A protein and the small-molecule ligand that binds it are described below.
Small molecule (SMILES): CC(C)c1cc(C(=O)N2Cc3ccccc3C2)c(O)cc1C=O

Sequence of chain 1.B:
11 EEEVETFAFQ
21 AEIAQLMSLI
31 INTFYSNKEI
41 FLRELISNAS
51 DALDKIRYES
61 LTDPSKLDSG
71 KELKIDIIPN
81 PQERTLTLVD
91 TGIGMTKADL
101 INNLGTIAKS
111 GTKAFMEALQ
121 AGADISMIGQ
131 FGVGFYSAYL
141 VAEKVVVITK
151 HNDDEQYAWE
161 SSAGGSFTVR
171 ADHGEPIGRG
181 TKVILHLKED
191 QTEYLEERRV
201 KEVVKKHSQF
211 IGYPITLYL

Binding-site contacts:
Ligand atom C16 contacts residue ALA52 of chain 1.B at 3.7 Å (hydrophobic).
Ligand atom O14 contacts residue THR181 of chain 1.B at 2.7 Å (h-bond).
Ligand atom C06 contacts residue THR181 of chain 1.B at 3.8 Å.
Ligand atom C01 contacts residue ASN48 of chain 1.B at 3.6 Å.
Ligand atom O08 contacts residue ALA52 of chain 1.B at 3.2 Å.
Ligand atom C07 contacts residue ASP90 of chain 1.B at 3.3 Å.
Ligand atom C02 contacts residue ASN48 of chain 1.B at 3.8 Å.
Ligand atom C01 contacts residue DMS1 of chain 1.I at 3.6 Å.
Ligand atom C07 contacts residue THR181 of chain 1.B at 3.6 Å.
Ligand atom O14 contacts residue GLY94 of chain 1.B at 3.6 Å.
Ligand atom C21 contacts residue ASP51 of chain 1.B at 3.6 Å.
Ligand atom C23 contacts residue ALA52 of chain 1.B at 3.9 Å (hydrophobic).
Ligand atom O12 contacts residue PHE135 of chain 1.B at 3.9 Å.
Ligand atom O08 contacts residue THR181 of chain 1.B at 3.5 Å.
Ligand atom C09 contacts residue ALA49 of chain 1.B at 3.7 Å (hydrophobic).
Ligand atom O14 contacts residue MET95 of chain 1.B at 3.7 Å.
Ligand atom C11 contacts residue VAL183 of chain 1.B at 3.5 Å (hydrophobic).
Ligand atom C17 contacts residue ALA52 of chain 1.B at 3.9 Å (hydrophobic).
Ligand atom C16 contacts residue GLY94 of chain 1.B at 3.8 Å.
Ligand atom C17 contacts residue ILE93 of chain 1.B at 3.9 Å (hydrophobic).
Ligand atom C04 contacts residue ASN48 of chain 1.B at 3.8 Å.
Ligand atom C10 contacts residue ASN48 of chain 1.B at 3.5 Å.
Ligand atom C13 contacts residue ALA52 of chain 1.B at 3.8 Å (hydrophobic).
Ligand atom O08 contacts residue ALA49 of chain 1.B at 3.9 Å.
Ligand atom C11 contacts residue LEU45 of chain 1.B at 3.7 Å (hydrophobic).
Ligand atom C20 contacts residue ASP51 of chain 1.B at 3.9 Å.
Ligand atom C23 contacts residue ASN48 of chain 1.B at 3.9 Å.
Ligand atom N15 contacts residue ALA52 of chain 1.B at 3.5 Å.
Ligand atom C16 contacts residue ILE93 of chain 1.B at 3.8 Å (hydrophobic).
Ligand atom C09 contacts residue THR181 of chain 1.B at 3.9 Å.
Ligand atom C18 contacts residue ILE93 of chain 1.B at 3.6 Å (hydrophobic).
Ligand atom C09 contacts residue ASP90 of chain 1.B at 3.3 Å.
Ligand atom O12 contacts residue ASN48 of chain 1.B at 3.0 Å (h-bond).
Ligand atom C02 contacts residue PHE135 of chain 1.B at 3.7 Å (hydrophobic).
Ligand atom C22 contacts residue ALA52 of chain 1.B at 3.9 Å (hydrophobic).
Ligand atom C03 contacts residue PHE135 of chain 1.B at 3.6 Å (hydrophobic).
Ligand atom C11 contacts residue ASN48 of chain 1.B at 3.6 Å.
Ligand atom O12 contacts residue LEU45 of chain 1.B at 3.1 Å.
Ligand atom O08 contacts residue ASP90 of chain 1.B at 2.6 Å (salt-bridge).
Ligand atom C13 contacts residue THR181 of chain 1.B at 3.6 Å.